Binding-site contacts:
Ligand atom O7 contacts residue ASN801 of chain 1.B at 3.3 Å (h-bond).
Ligand atom C7 contacts residue ASN801 of chain 1.B at 3.2 Å.
Ligand atom C4 contacts residue ASN801 of chain 1.B at 4.2 Å.
Ligand atom C2 contacts residue ASN801 of chain 1.B at 2.5 Å.
Ligand atom C5 contacts residue ASN801 of chain 1.B at 3.7 Å.
Ligand atom C1 contacts residue ASN801 of chain 1.B at 1.4 Å.
Ligand atom C3 contacts residue ASN801 of chain 1.B at 3.8 Å.
Ligand atom N2 contacts residue ASN801 of chain 1.B at 2.9 Å (h-bond).
Ligand atom C8 contacts residue ASN801 of chain 1.B at 4.0 Å.
Ligand atom O5 contacts residue ASN801 of chain 1.B at 2.4 Å (h-bond).

The small molecule below binds the protein below.
Small molecule (SMILES): CC(=O)N[C@@H]1[C@@H](O)[C@H](O)[C@@H](CO)O[C@H]1O

Sequence of chain 1.B:
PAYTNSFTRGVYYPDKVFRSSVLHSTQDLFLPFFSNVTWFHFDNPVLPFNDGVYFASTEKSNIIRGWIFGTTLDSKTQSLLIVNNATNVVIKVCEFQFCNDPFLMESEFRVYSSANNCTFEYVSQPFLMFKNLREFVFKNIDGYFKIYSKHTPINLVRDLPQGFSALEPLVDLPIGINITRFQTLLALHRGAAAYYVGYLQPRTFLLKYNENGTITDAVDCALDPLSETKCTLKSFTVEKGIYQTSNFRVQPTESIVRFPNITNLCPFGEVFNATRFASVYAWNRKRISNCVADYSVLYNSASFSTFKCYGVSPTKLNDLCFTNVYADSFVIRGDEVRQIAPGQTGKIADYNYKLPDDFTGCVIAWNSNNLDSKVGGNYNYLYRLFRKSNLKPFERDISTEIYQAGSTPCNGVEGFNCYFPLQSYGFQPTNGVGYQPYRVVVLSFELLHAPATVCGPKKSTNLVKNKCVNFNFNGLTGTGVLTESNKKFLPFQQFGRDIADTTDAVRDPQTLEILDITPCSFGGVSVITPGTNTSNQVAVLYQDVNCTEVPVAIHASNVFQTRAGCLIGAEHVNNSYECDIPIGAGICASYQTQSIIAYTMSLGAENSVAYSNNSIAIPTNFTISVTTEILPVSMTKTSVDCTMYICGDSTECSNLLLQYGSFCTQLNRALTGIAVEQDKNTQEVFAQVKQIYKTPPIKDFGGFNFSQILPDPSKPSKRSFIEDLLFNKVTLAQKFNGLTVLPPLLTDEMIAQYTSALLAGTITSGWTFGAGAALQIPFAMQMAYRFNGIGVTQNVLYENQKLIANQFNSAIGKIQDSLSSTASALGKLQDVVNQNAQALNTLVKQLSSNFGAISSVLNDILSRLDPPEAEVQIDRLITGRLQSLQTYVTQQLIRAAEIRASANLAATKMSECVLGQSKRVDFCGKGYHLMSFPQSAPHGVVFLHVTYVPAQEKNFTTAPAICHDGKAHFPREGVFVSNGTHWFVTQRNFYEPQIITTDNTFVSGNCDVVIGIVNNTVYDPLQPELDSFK